A protein and the small-molecule ligand that binds it are described below.
Small molecule (SMILES): C[C@@H](O)[C@H](NC(=O)[C@H](Cc1ccc(O)cc1)NC(=O)[C@H](CO)NC(=O)[C@@H](N)CC(=O)O)C(=O)N[C@@H](CS)C(=O)O

Sequence of chain 1.C:
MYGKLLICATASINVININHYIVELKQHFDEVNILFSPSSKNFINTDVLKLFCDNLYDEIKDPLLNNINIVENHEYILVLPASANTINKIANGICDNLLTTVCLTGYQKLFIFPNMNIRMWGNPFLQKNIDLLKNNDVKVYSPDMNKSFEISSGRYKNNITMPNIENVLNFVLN

Sequence of chain 1.A:
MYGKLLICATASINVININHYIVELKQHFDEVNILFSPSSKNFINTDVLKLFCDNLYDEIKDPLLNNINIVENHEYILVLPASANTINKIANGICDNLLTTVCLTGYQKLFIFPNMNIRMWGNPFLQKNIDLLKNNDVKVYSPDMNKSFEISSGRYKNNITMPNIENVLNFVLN

Binding-site contacts:
Ligand atom O contacts residue PHE149 of chain 1.C at 3.1 Å (h-bond).
Ligand atom CB contacts residue ASN14 of chain 1.C at 3.5 Å.
Ligand atom SG contacts residue FMN1 of chain 1.K at 3.4 Å.
Ligand atom O contacts residue ILE151 of chain 1.C at 2.9 Å (h-bond).
Ligand atom N contacts residue PHE149 of chain 1.C at 3.1 Å (h-bond).
Ligand atom CA contacts residue ASN14 of chain 1.C at 3.6 Å.
Ligand atom O contacts residue ILE151 of chain 1.C at 3.3 Å.
Ligand atom CE1 contacts residue ASN17 of chain 1.C at 3.6 Å.
Ligand atom O contacts residue SER148 of chain 1.C at 3.6 Å.
Ligand atom CA contacts residue ASN117 of chain 1.C at 3.4 Å.
Ligand atom CB contacts residue MET162 of chain 1.C at 3.5 Å (hydrophobic).
Ligand atom CB contacts residue ILE13 of chain 1.C at 3.7 Å (hydrophobic).
Ligand atom CG2 contacts residue ASN117 of chain 1.C at 2.8 Å.
Ligand atom CZ contacts residue ASN19 of chain 1.A at 3.5 Å.
Ligand atom O contacts residue PHE149 of chain 1.C at 3.5 Å (h-bond).
Ligand atom CA contacts residue PHE149 of chain 1.C at 3.5 Å (hydrophobic).
Ligand atom N contacts residue SER148 of chain 1.C at 3.6 Å.
Ligand atom O contacts residue SER148 of chain 1.C at 3.5 Å (h-bond).
Ligand atom C contacts residue SER152 of chain 1.C at 3.6 Å.
Ligand atom OG contacts residue THR161 of chain 1.C at 3.4 Å.
Ligand atom CB contacts residue SER148 of chain 1.C at 3.4 Å.
Ligand atom CB contacts residue ASN117 of chain 1.C at 3.4 Å.
Ligand atom CB contacts residue ILE68 of chain 3.G at 3.3 Å (hydrophobic).
Ligand atom O contacts residue GLU150 of chain 1.C at 3.3 Å.
Ligand atom CA contacts residue ILE151 of chain 1.C at 3.6 Å (hydrophobic).
Ligand atom OG contacts residue MET162 of chain 1.C at 2.8 Å (h-bond).
Ligand atom OG1 contacts residue SER148 of chain 1.C at 2.8 Å (h-bond).
Ligand atom OH contacts residue ASN19 of chain 1.A at 2.8 Å (h-bond).
Ligand atom O contacts residue ASN14 of chain 1.C at 3.0 Å (h-bond).
Ligand atom CB contacts residue ASN66 of chain 3.G at 3.6 Å.
Ligand atom OD1 contacts residue TYR156 of chain 1.C at 3.1 Å (h-bond).
Ligand atom OG1 contacts residue ILE160 of chain 1.C at 3.5 Å (h-bond).
Ligand atom O contacts residue ASN66 of chain 3.G at 3.4 Å (h-bond).
Ligand atom O contacts residue SER152 of chain 1.C at 2.6 Å.
Ligand atom N contacts residue ASN14 of chain 1.C at 2.8 Å (h-bond).
Ligand atom N contacts residue ASN117 of chain 1.C at 2.8 Å (h-bond).
Ligand atom CE1 contacts residue ASN19 of chain 1.A at 3.4 Å.
Ligand atom C contacts residue SER148 of chain 1.C at 3.4 Å.
Ligand atom CG2 contacts residue ASN159 of chain 1.C at 3.5 Å.
Ligand atom OXT contacts residue ASN117 of chain 1.C at 3.1 Å (h-bond).

Sequence of chain 3.G:
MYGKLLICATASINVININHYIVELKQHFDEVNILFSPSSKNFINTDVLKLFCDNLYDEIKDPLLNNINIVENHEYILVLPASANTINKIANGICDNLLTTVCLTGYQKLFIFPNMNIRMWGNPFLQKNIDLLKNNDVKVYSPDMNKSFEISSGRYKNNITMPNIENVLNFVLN